Sequence of chain 19.F:
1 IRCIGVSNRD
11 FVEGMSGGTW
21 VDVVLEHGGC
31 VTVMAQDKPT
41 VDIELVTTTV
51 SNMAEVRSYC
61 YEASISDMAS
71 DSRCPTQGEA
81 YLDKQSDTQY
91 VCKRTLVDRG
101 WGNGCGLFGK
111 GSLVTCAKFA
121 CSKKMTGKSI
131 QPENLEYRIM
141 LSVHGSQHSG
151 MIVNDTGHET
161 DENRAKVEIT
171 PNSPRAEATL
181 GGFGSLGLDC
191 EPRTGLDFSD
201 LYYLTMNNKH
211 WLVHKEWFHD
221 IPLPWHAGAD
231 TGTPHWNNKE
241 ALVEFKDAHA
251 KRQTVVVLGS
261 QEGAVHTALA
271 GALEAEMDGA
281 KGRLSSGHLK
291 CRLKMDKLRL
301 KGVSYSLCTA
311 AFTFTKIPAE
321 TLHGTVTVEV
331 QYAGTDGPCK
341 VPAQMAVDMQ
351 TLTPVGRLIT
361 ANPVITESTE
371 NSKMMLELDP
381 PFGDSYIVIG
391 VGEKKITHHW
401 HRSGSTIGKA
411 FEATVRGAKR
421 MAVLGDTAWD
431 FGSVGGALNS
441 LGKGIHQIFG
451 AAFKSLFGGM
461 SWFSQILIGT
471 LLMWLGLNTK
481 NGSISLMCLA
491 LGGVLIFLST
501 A

This protein binds this small molecule.
Small molecule (SMILES): CC(=O)N[C@H]1[C@H](O[C@H]2[C@H](O)[C@@H](NC(C)=O)CO[C@@H]2CO)O[C@H](CO)[C@@H](O)[C@@H]1O

Binding-site contacts:
Ligand atom O5 contacts residue ASN154 of chain 19.F at 2.4 Å (h-bond).
Ligand atom O6 contacts residue THR156 of chain 19.F at 1.2 Å (h-bond).
Ligand atom N2 contacts residue HIS148 of chain 19.F at 2.8 Å (h-bond).
Ligand atom O5 contacts residue ARG164 of chain 19.F at 4.3 Å.
Ligand atom C1 contacts residue ASN154 of chain 19.F at 2.5 Å.
Ligand atom O5 contacts residue THR156 of chain 19.F at 3.8 Å.
Ligand atom C7 contacts residue THR156 of chain 19.F at 3.4 Å.
Ligand atom C7 contacts residue HIS148 of chain 19.F at 2.3 Å.
Ligand atom N2 contacts residue ASN154 of chain 19.F at 4.3 Å.
Ligand atom O4 contacts residue ASN154 of chain 19.F at 3.5 Å (h-bond).
Ligand atom C2 contacts residue ASN154 of chain 19.F at 3.5 Å.
Ligand atom C8 contacts residue GLY157 of chain 19.F at 4.5 Å.
Ligand atom C6 contacts residue ASN154 of chain 19.F at 3.0 Å.
Ligand atom C8 contacts residue THR156 of chain 19.F at 2.9 Å.
Ligand atom C8 contacts residue MET151 of chain 19.F at 4.1 Å (hydrophobic).
Ligand atom O7 contacts residue THR156 of chain 19.F at 2.4 Å.
Ligand atom C8 contacts residue HIS148 of chain 19.F at 1.2 Å.
Ligand atom N2 contacts residue MET151 of chain 19.F at 3.4 Å.
Ligand atom O7 contacts residue HIS148 of chain 19.F at 3.3 Å (h-bond).
Ligand atom C6 contacts residue ASP155 of chain 19.F at 4.3 Å.
Ligand atom C3 contacts residue ASN154 of chain 19.F at 3.5 Å.
Ligand atom C4 contacts residue ASN154 of chain 19.F at 3.2 Å.
Ligand atom C4 contacts residue THR156 of chain 19.F at 4.1 Å.
Ligand atom O6 contacts residue ASP155 of chain 19.F at 4.2 Å.
Ligand atom C7 contacts residue MET151 of chain 19.F at 4.0 Å (hydrophobic).
Ligand atom C1 contacts residue GLY150 of chain 19.F at 3.8 Å.
Ligand atom C2 contacts residue MET151 of chain 19.F at 4.1 Å (hydrophobic).
Ligand atom O6 contacts residue ASN154 of chain 19.F at 2.4 Å (h-bond).
Ligand atom C6 contacts residue GLY157 of chain 19.F at 4.2 Å.
Ligand atom C1 contacts residue MET151 of chain 19.F at 3.6 Å (hydrophobic).
Ligand atom C2 contacts residue HIS148 of chain 19.F at 4.2 Å.
Ligand atom C5 contacts residue ASN154 of chain 19.F at 2.1 Å.
Ligand atom C2 contacts residue GLY150 of chain 19.F at 4.5 Å.
Ligand atom C6 contacts residue THR156 of chain 19.F at 1.8 Å.
Ligand atom C5 contacts residue THR156 of chain 19.F at 3.2 Å.
Ligand atom N2 contacts residue GLY150 of chain 19.F at 4.1 Å.
Ligand atom N2 contacts residue THR156 of chain 19.F at 4.3 Å.
Ligand atom O4 contacts residue THR156 of chain 19.F at 4.2 Å.